Sequence of chain 28.C:
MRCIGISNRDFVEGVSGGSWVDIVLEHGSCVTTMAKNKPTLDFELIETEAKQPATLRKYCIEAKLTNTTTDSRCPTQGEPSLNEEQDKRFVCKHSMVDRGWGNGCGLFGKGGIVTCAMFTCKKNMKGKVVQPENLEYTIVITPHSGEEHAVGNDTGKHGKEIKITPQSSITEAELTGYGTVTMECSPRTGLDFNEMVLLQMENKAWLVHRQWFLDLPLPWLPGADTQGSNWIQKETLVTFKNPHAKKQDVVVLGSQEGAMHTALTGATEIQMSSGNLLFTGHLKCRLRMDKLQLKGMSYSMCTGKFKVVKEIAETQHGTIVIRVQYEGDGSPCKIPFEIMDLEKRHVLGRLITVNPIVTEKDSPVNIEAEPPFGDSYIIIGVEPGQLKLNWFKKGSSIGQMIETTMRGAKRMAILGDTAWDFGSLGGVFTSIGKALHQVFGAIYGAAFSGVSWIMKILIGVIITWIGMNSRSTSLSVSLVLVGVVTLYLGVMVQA

This small molecule binds to this protein.
Small molecule (SMILES): CC(=O)N[C@H]1[C@H](O[C@H]2[C@H](O)[C@@H](NC(C)=O)CO[C@@H]2CO)O[C@H](CO)[C@@H](O)[C@@H]1O

Sequence of chain 28.E:
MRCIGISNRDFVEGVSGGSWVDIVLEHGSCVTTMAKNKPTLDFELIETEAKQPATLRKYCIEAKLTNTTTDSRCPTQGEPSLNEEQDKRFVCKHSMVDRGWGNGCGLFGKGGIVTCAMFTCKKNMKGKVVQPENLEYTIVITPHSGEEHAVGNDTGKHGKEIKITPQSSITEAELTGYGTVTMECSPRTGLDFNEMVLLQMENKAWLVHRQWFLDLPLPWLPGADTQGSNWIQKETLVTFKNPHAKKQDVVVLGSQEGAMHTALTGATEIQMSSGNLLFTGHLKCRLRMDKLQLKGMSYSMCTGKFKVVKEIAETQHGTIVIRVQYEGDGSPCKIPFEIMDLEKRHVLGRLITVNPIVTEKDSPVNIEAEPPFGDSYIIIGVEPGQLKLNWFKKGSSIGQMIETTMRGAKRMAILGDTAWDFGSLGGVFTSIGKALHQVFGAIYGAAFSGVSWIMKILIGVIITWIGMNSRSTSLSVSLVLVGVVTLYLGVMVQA

Binding-site contacts:
Ligand atom C6 contacts residue HIS158 of chain 28.E at 4.0 Å.
Ligand atom O5 contacts residue HIS149 of chain 28.E at 3.5 Å (h-bond).
Ligand atom O5 contacts residue THR155 of chain 28.E at 4.3 Å.
Ligand atom O5 contacts residue HIS158 of chain 28.E at 3.1 Å (h-bond).
Ligand atom C8 contacts residue GLY102 of chain 28.C at 3.3 Å.
Ligand atom C6 contacts residue HIS149 of chain 28.E at 4.2 Å.
Ligand atom C4 contacts residue HIS149 of chain 28.E at 4.4 Å.
Ligand atom C1 contacts residue ASN153 of chain 28.E at 1.4 Å.
Ligand atom C4 contacts residue ASN153 of chain 28.E at 4.2 Å.
Ligand atom O6 contacts residue HIS158 of chain 28.E at 2.8 Å (h-bond).
Ligand atom O7 contacts residue HIS149 of chain 28.E at 3.6 Å.
Ligand atom C8 contacts residue ASN153 of chain 28.E at 4.0 Å.
Ligand atom O7 contacts residue ASN153 of chain 28.E at 3.3 Å (h-bond).
Ligand atom C2 contacts residue ASN153 of chain 28.E at 2.4 Å.
Ligand atom C5 contacts residue HIS149 of chain 28.E at 4.4 Å.
Ligand atom C3 contacts residue HIS149 of chain 28.E at 4.5 Å.
Ligand atom C7 contacts residue ASN153 of chain 28.E at 3.3 Å.
Ligand atom C7 contacts residue HIS149 of chain 28.E at 4.5 Å.
Ligand atom C1 contacts residue HIS158 of chain 28.E at 3.9 Å.
Ligand atom C5 contacts residue ASN153 of chain 28.E at 3.6 Å.
Ligand atom O6 contacts residue GLY156 of chain 28.E at 4.5 Å.
Ligand atom O6 contacts residue HIS149 of chain 28.E at 3.0 Å (h-bond).
Ligand atom O5 contacts residue ASN153 of chain 28.E at 2.3 Å (h-bond).
Ligand atom O6 contacts residue ASN153 of chain 28.E at 4.5 Å.
Ligand atom C1 contacts residue THR155 of chain 28.E at 4.0 Å.
Ligand atom C5 contacts residue HIS158 of chain 28.E at 4.2 Å.
Ligand atom C2 contacts residue HIS149 of chain 28.E at 3.7 Å.
Ligand atom C3 contacts residue ASN153 of chain 28.E at 3.8 Å.
Ligand atom N2 contacts residue ASN153 of chain 28.E at 2.9 Å (h-bond).
Ligand atom O3 contacts residue HIS149 of chain 28.E at 4.2 Å.
Ligand atom C1 contacts residue HIS149 of chain 28.E at 3.6 Å.